The small molecule below binds the protein below.
Small molecule (SMILES): Nc1nc2c(c(=O)[nH]1)n(Cc1cc3cc(Cl)ccc3[nH]1)c[n+]2C/C=C\CP(=O)(O)O

Sequence of chain 1.A:
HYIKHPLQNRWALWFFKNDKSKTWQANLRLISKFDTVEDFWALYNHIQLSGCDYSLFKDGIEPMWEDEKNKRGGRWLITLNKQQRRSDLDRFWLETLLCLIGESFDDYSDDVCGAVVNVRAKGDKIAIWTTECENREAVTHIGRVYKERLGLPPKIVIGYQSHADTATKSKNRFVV

Binding-site contacts:
Ligand atom C15 contacts residue ASP64 of chain 1.A at 3.5 Å.
Ligand atom C1 contacts residue TRP76 of chain 1.A at 3.7 Å (hydrophobic).
Ligand atom C16 contacts residue ASN129 of chain 1.A at 3.6 Å.
Ligand atom C2 contacts residue TRP76 of chain 1.A at 3.7 Å (hydrophobic).
Ligand atom C11 contacts residue PRO74 of chain 1.A at 3.1 Å (hydrophobic).
Ligand atom C11 contacts residue TRP140 of chain 1.A at 3.7 Å (hydrophobic).
Ligand atom N2 contacts residue TRP76 of chain 1.A at 3.7 Å.
Ligand atom N3 contacts residue TRP76 of chain 1.A at 3.7 Å.
Ligand atom O contacts residue TRP30 of chain 1.A at 3.6 Å.
Ligand atom N contacts residue GLU77 of chain 1.A at 3.1 Å (salt-bridge).
Ligand atom C11 contacts residue TRP30 of chain 1.A at 3.5 Å (hydrophobic).
Ligand atom O3 contacts residue ARG131 of chain 1.A at 3.0 Å (salt-bridge).
Ligand atom N1 contacts residue GLU77 of chain 1.A at 2.8 Å (salt-bridge).
Ligand atom C contacts residue TRP76 of chain 1.A at 3.5 Å (hydrophobic).
Ligand atom N4 contacts residue TRP76 of chain 1.A at 3.6 Å.
Ligand atom C3 contacts residue TRP76 of chain 1.A at 3.7 Å (hydrophobic).
Ligand atom O contacts residue TRP76 of chain 1.A at 2.9 Å (h-bond).
Ligand atom N4 contacts residue TRP30 of chain 1.A at 3.7 Å.
Ligand atom C3 contacts residue TRP30 of chain 1.A at 3.5 Å (hydrophobic).
Ligand atom C1 contacts residue GLU77 of chain 1.A at 3.6 Å.
Ligand atom C12 contacts residue TRP30 of chain 1.A at 3.6 Å (hydrophobic).
Ligand atom C9 contacts residue TRP76 of chain 1.A at 3.7 Å (hydrophobic).
Ligand atom C15 contacts residue PHE22 of chain 1.A at 3.6 Å (hydrophobic).
Ligand atom CL contacts residue SER66 of chain 1.A at 3.1 Å.
Ligand atom N contacts residue TRP76 of chain 1.A at 3.5 Å.
Ligand atom C10 contacts residue TRP30 of chain 1.A at 3.6 Å (hydrophobic).
Ligand atom N3 contacts residue TRP30 of chain 1.A at 3.7 Å.
Ligand atom O contacts residue MET75 of chain 1.A at 3.2 Å.
Ligand atom C12 contacts residue PRO74 of chain 1.A at 3.5 Å (hydrophobic).
Ligand atom N contacts residue TRP30 of chain 1.A at 3.6 Å.
Ligand atom C contacts residue TRP30 of chain 1.A at 3.5 Å (hydrophobic).
Ligand atom P contacts residue ARG131 of chain 1.A at 3.4 Å.
Ligand atom C5 contacts residue TRP30 of chain 1.A at 3.6 Å (hydrophobic).
Ligand atom C1 contacts residue TRP30 of chain 1.A at 3.7 Å (hydrophobic).
Ligand atom N2 contacts residue TRP30 of chain 1.A at 3.7 Å.
Ligand atom N5 contacts residue TRP30 of chain 1.A at 3.7 Å.
Ligand atom O1 contacts residue ARG131 of chain 1.A at 2.8 Å (salt-bridge).
Ligand atom C16 contacts residue VAL127 of chain 1.A at 3.7 Å (hydrophobic).
Ligand atom C2 contacts residue TRP30 of chain 1.A at 3.5 Å (hydrophobic).
Ligand atom C13 contacts residue PRO74 of chain 1.A at 3.4 Å (hydrophobic).